A protein and the small-molecule ligand that binds it are described below.
Small molecule (SMILES): O=C(NCc1ccc(CN2CCCC2)cc1)N1CCN(C(=O)c2cccs2)CC1

Binding-site contacts:
Ligand atom C2 contacts residue SER58 of chain 1.A at 3.7 Å.
Ligand atom N contacts residue PHE59 of chain 1.A at 3.8 Å.
Ligand atom C13 contacts residue SER76 of chain 1.A at 3.6 Å.
Ligand atom C14 contacts residue PHE59 of chain 1.A at 3.4 Å (hydrophobic).
Ligand atom N2 contacts residue PHE59 of chain 1.A at 3.3 Å.
Ligand atom O1 contacts residue SER58 of chain 1.A at 3.9 Å.
Ligand atom N contacts residue SER58 of chain 1.A at 2.9 Å (h-bond).
Ligand atom C contacts residue PHE59 of chain 1.A at 3.6 Å (hydrophobic).
Ligand atom C19 contacts residue PRO60 of chain 1.A at 3.7 Å (hydrophobic).
Ligand atom C14 contacts residue PHE28 of chain 1.A at 3.2 Å (hydrophobic).
Ligand atom C20 contacts residue SER58 of chain 1.A at 3.0 Å.
Ligand atom C15 contacts residue PHE28 of chain 1.A at 3.3 Å (hydrophobic).
Ligand atom C13 contacts residue PHE28 of chain 1.A at 3.3 Å (hydrophobic).
Ligand atom N3 contacts residue PHE28 of chain 1.A at 3.1 Å.
Ligand atom C16 contacts residue PHE28 of chain 1.A at 3.7 Å (hydrophobic).
Ligand atom N2 contacts residue SER58 of chain 1.A at 3.8 Å.
Ligand atom C5 contacts residue HIS56 of chain 1.A at 3.8 Å.
Ligand atom C16 contacts residue PRO60 of chain 1.A at 3.9 Å (hydrophobic).
Ligand atom C1 contacts residue SER58 of chain 1.A at 3.6 Å.
Ligand atom C12 contacts residue GLY80 of chain 1.A at 3.5 Å.
Ligand atom C11 contacts residue HIS56 of chain 1.A at 3.6 Å.
Ligand atom C3 contacts residue TYR78 of chain 1.A at 3.5 Å (hydrophobic).
Ligand atom C1 contacts residue ALA79 of chain 1.A at 3.5 Å (hydrophobic).
Ligand atom C contacts residue TYR78 of chain 1.A at 3.4 Å (hydrophobic).
Ligand atom O contacts residue GLY77 of chain 1.A at 3.1 Å.
Ligand atom C21 contacts residue SER58 of chain 1.A at 3.3 Å.
Ligand atom C12 contacts residue PHE81 of chain 1.A at 3.9 Å (hydrophobic).
Ligand atom C14 contacts residue SER76 of chain 1.A at 3.8 Å.
Ligand atom C11 contacts residue GLY80 of chain 1.A at 3.7 Å.
Ligand atom C13 contacts residue PHE59 of chain 1.A at 3.6 Å (hydrophobic).
Ligand atom C13 contacts residue GLY77 of chain 1.A at 3.6 Å.
Ligand atom N contacts residue TYR78 of chain 1.A at 3.8 Å.
Ligand atom C12 contacts residue HIS56 of chain 1.A at 3.7 Å.
Ligand atom C17 contacts residue PHE28 of chain 1.A at 3.6 Å (hydrophobic).
Ligand atom C contacts residue SER58 of chain 1.A at 3.9 Å.
Ligand atom O contacts residue ALA79 of chain 1.A at 3.8 Å.
Ligand atom C3 contacts residue SER58 of chain 1.A at 3.8 Å.
Ligand atom S contacts residue PRO60 of chain 1.A at 3.5 Å.
Ligand atom N2 contacts residue TYR78 of chain 1.A at 3.6 Å.
Ligand atom O contacts residue TYR78 of chain 1.A at 2.8 Å (h-bond).

Sequence of chain 1.A:
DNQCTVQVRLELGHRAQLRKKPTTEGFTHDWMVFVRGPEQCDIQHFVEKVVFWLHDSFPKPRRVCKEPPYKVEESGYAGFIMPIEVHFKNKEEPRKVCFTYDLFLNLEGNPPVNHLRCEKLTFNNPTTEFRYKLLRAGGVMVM